Binding-site contacts:
Ligand atom C contacts residue TYR81 of chain 1.A at 3.6 Å (hydrophobic).
Ligand atom CA contacts residue TRP74 of chain 1.A at 4.2 Å (hydrophobic).
Ligand atom O contacts residue MET53 of chain 1.A at 4.0 Å.
Ligand atom N contacts residue TYR81 of chain 1.A at 3.3 Å (h-bond).
Ligand atom N contacts residue TYR48 of chain 1.A at 3.2 Å (h-bond).
Ligand atom CB contacts residue ARG47 of chain 1.A at 4.0 Å.
Ligand atom C contacts residue TYR76 of chain 1.A at 3.3 Å (hydrophobic).
Ligand atom CA contacts residue TYR48 of chain 1.A at 4.2 Å (hydrophobic).
Ligand atom O contacts residue LEU54 of chain 1.A at 3.7 Å.
Ligand atom C contacts residue TYR48 of chain 1.A at 4.1 Å (hydrophobic).
Ligand atom O contacts residue TYR48 of chain 1.A at 3.3 Å.
Ligand atom O contacts residue TYR81 of chain 1.A at 3.1 Å (h-bond).
Ligand atom CZ contacts residue TRP74 of chain 1.A at 4.0 Å (hydrophobic).
Ligand atom C contacts residue TRP35 of chain 1.A at 4.0 Å (hydrophobic).
Ligand atom N contacts residue TRP35 of chain 1.A at 3.3 Å.
Ligand atom N contacts residue TYR48 of chain 1.A at 3.1 Å (h-bond).
Ligand atom O contacts residue TYR81 of chain 1.A at 3.9 Å.
Ligand atom CA contacts residue TRP74 of chain 1.A at 3.3 Å (hydrophobic).
Ligand atom OXT contacts residue GLY46 of chain 1.A at 3.4 Å.
Ligand atom O contacts residue ARG47 of chain 1.A at 2.9 Å (salt-bridge).
Ligand atom CA contacts residue TYR76 of chain 1.A at 3.2 Å (hydrophobic).
Ligand atom CA contacts residue TYR48 of chain 1.A at 3.8 Å (hydrophobic).
Ligand atom NH2 contacts residue GLN79 of chain 1.A at 3.5 Å (h-bond).
Ligand atom CB contacts residue TYR48 of chain 1.A at 3.4 Å (hydrophobic).
Ligand atom C contacts residue GLY46 of chain 1.A at 4.1 Å.
Ligand atom CG contacts residue TYR48 of chain 1.A at 3.5 Å (hydrophobic).
Ligand atom OXT contacts residue TRP35 of chain 1.A at 3.9 Å.
Ligand atom C contacts residue ARG47 of chain 1.A at 3.7 Å.
Ligand atom NE contacts residue TRP74 of chain 1.A at 4.0 Å.
Ligand atom OXT contacts residue ARG47 of chain 1.A at 2.9 Å (salt-bridge).
Ligand atom CA contacts residue VAL65 of chain 1.A at 3.9 Å (hydrophobic).
Ligand atom N contacts residue TRP74 of chain 1.A at 3.2 Å.
Ligand atom O contacts residue TYR76 of chain 1.A at 2.6 Å (h-bond).
Ligand atom C contacts residue ARG47 of chain 1.A at 4.2 Å.
Ligand atom C contacts residue TYR81 of chain 1.A at 3.8 Å (hydrophobic).
Ligand atom O contacts residue TRP74 of chain 1.A at 3.3 Å (h-bond).
Ligand atom O contacts residue ARG47 of chain 1.A at 3.8 Å.
Ligand atom CA contacts residue TRP35 of chain 1.A at 3.6 Å (hydrophobic).
Ligand atom C contacts residue TRP74 of chain 1.A at 3.4 Å (hydrophobic).
Ligand atom CA contacts residue TYR81 of chain 1.A at 3.3 Å (hydrophobic).

This small molecule binds to this protein.
Small molecule (SMILES): CC(C)C[C@H](N)C(=O)N[C@@H](CCCN=C(N)N)C(=O)NCC(=O)NCC(=O)O

Sequence of chain 1.A:
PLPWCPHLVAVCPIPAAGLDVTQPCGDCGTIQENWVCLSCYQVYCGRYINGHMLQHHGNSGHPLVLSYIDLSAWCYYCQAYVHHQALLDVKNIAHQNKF